A small-molecule ligand and the protein it binds are described below.
Small molecule (SMILES): CC(=O)N[C@H]1[C@@H](O[C@@H]2[C@@H](OC[C@H]3O[C@H](O)[C@@H](O)[C@@H](O)[C@@H]3O)O[C@H](CO)[C@@H](O)[C@@H]2O)O[C@H](CO)[C@@H](O[C@H]2O[C@H](CO)[C@H](O)[C@H](O)[C@H]2O)[C@@H]1O

Sequence of chain 1.A:
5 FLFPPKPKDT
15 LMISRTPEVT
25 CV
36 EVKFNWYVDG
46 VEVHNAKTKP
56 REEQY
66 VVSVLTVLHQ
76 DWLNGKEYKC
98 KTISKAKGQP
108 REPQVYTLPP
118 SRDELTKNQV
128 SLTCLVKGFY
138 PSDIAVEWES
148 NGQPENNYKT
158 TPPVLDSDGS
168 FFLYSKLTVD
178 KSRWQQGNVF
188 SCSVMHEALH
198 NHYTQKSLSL

Binding-site contacts:
Ligand atom C5 contacts residue PHE7 of chain 1.A at 3.7 Å (hydrophobic).
Ligand atom O6 contacts residue VAL23 of chain 1.A at 3.5 Å.
Ligand atom O2 contacts residue MAN7 of chain 1.F at 4.0 Å.
Ligand atom O4 contacts residue LYS10 of chain 1.A at 3.8 Å.
Ligand atom C5 contacts residue THR24 of chain 1.A at 3.8 Å.
Ligand atom O3 contacts residue GLU22 of chain 1.A at 3.1 Å (salt-bridge).
Ligand atom O4 contacts residue PRO9 of chain 1.A at 3.8 Å.
Ligand atom C6 contacts residue PRO9 of chain 1.A at 4.0 Å (hydrophobic).
Ligand atom C6 contacts residue THR24 of chain 1.A at 3.1 Å.
Ligand atom C6 contacts residue PRO8 of chain 1.A at 3.4 Å (hydrophobic).
Ligand atom C1 contacts residue PHE7 of chain 1.A at 4.0 Å (hydrophobic).
Ligand atom O2 contacts residue PHE7 of chain 1.A at 3.7 Å.
Ligand atom O6 contacts residue PHE7 of chain 1.A at 3.3 Å.
Ligand atom O3 contacts residue LYS10 of chain 1.A at 3.8 Å.
Ligand atom C4 contacts residue PRO8 of chain 1.A at 4.2 Å (hydrophobic).
Ligand atom O2 contacts residue LYS10 of chain 1.A at 2.8 Å (salt-bridge).
Ligand atom O5 contacts residue PHE7 of chain 1.A at 3.1 Å.
Ligand atom C2 contacts residue LYS10 of chain 1.A at 3.9 Å.
Ligand atom O6 contacts residue VAL26 of chain 1.A at 3.0 Å.
Ligand atom O6 contacts residue GLU22 of chain 1.A at 2.7 Å (salt-bridge).
Ligand atom C6 contacts residue PHE7 of chain 1.A at 3.9 Å (hydrophobic).
Ligand atom O6 contacts residue PRO9 of chain 1.A at 3.5 Å (h-bond).
Ligand atom C6 contacts residue VAL26 of chain 1.A at 3.7 Å (hydrophobic).
Ligand atom C5 contacts residue PRO8 of chain 1.A at 3.5 Å (hydrophobic).
Ligand atom O6 contacts residue PHE7 of chain 1.A at 3.4 Å.
Ligand atom O5 contacts residue THR24 of chain 1.A at 3.2 Å (h-bond).
Ligand atom O6 contacts residue THR24 of chain 1.A at 3.4 Å (h-bond).
Ligand atom C6 contacts residue GLU22 of chain 1.A at 2.6 Å.
Ligand atom O3 contacts residue PHE5 of chain 1.A at 3.3 Å.
Ligand atom C4 contacts residue LYS10 of chain 1.A at 3.8 Å.
Ligand atom O6 contacts residue PHE7 of chain 1.A at 2.9 Å (h-bond).
Ligand atom C5 contacts residue GLU22 of chain 1.A at 3.9 Å.
Ligand atom O4 contacts residue GLU22 of chain 1.A at 3.5 Å.
Ligand atom C6 contacts residue VAL23 of chain 1.A at 4.0 Å (hydrophobic).
Ligand atom O6 contacts residue MAN7 of chain 1.F at 3.0 Å (h-bond).
Ligand atom C2 contacts residue PHE7 of chain 1.A at 3.5 Å (hydrophobic).
Ligand atom O4 contacts residue ASP13 of chain 1.A at 3.6 Å.
Ligand atom C1 contacts residue PHE7 of chain 1.A at 3.8 Å (hydrophobic).
Ligand atom O6 contacts residue PRO8 of chain 1.A at 2.6 Å (h-bond).
Ligand atom C3 contacts residue LYS10 of chain 1.A at 4.1 Å.